This protein binds this small molecule.
Small molecule (SMILES): CC(C)Oc1cc(N2CCNCC2)ccc1-c1c(C(N)=O)[nH]c2cc(F)c(F)cc12

Sequence of chain 1.A:
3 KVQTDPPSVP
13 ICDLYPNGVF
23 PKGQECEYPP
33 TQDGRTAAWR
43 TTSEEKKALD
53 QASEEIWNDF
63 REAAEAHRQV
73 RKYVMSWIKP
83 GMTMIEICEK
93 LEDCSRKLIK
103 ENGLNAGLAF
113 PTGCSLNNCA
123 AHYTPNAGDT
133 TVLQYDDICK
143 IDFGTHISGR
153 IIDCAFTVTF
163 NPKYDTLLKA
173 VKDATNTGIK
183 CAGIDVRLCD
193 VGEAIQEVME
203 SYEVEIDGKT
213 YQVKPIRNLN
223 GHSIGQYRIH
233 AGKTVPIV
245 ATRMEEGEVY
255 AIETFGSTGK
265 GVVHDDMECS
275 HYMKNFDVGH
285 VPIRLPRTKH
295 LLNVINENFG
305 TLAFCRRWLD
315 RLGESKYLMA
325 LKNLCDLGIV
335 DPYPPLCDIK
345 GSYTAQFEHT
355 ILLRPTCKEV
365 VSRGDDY

Binding-site contacts:
Ligand atom F15 contacts residue PHE112 of chain 1.A at 3.6 Å.
Ligand atom F15 contacts residue HIS275 of chain 1.A at 3.3 Å.
Ligand atom C1 contacts residue ALA307 of chain 1.A at 3.6 Å (hydrophobic).
Ligand atom C19 contacts residue TYR337 of chain 1.A at 3.7 Å (hydrophobic).
Ligand atom F14 contacts residue ALA307 of chain 1.A at 3.4 Å.
Ligand atom C2 contacts residue ALA307 of chain 1.A at 3.5 Å (hydrophobic).
Ligand atom O12 contacts residue HIS224 of chain 1.A at 2.9 Å (h-bond).
Ligand atom F14 contacts residue TYR337 of chain 1.A at 3.2 Å.
Ligand atom C5 contacts residue HIS124 of chain 1.A at 3.6 Å.
Ligand atom F15 contacts residue PRO113 of chain 1.A at 3.3 Å.
Ligand atom C3 contacts residue HIS124 of chain 1.A at 3.8 Å.
Ligand atom N11 contacts residue HIS224 of chain 1.A at 3.5 Å (h-bond).
Ligand atom O12 contacts residue GLU257 of chain 1.A at 3.4 Å (salt-bridge).
Ligand atom C26 contacts residue HIS232 of chain 1.A at 3.6 Å.
Ligand atom C29 contacts residue LEU221 of chain 1.A at 3.8 Å (hydrophobic).
Ligand atom O12 contacts residue ASP155 of chain 1.A at 3.1 Å (salt-bridge).
Ligand atom C29 contacts residue HIS124 of chain 1.A at 3.8 Å.
Ligand atom O27 contacts residue HIS124 of chain 1.A at 3.5 Å.
Ligand atom C30 contacts residue TYR337 of chain 1.A at 3.8 Å (hydrophobic).
Ligand atom N7 contacts residue ILE231 of chain 1.A at 3.7 Å.
Ligand atom C29 contacts residue LEU340 of chain 1.A at 3.8 Å (hydrophobic).
Ligand atom C4 contacts residue TYR337 of chain 1.A at 3.6 Å (hydrophobic).
Ligand atom C10 contacts residue MN1 of chain 1.K at 3.2 Å.
Ligand atom C30 contacts residue HIS124 of chain 1.A at 3.8 Å.
Ligand atom C22 contacts residue TYR337 of chain 1.A at 3.6 Å (hydrophobic).
Ligand atom C17 contacts residue HIS232 of chain 1.A at 3.5 Å.
Ligand atom O12 contacts residue MN1 of chain 1.K at 2.1 Å.
Ligand atom C10 contacts residue HIS224 of chain 1.A at 3.4 Å.
Ligand atom F14 contacts residue TYR276 of chain 1.A at 3.8 Å.
Ligand atom C20 contacts residue TYR337 of chain 1.A at 3.8 Å (hydrophobic).
Ligand atom N7 contacts residue HIS124 of chain 1.A at 3.5 Å (h-bond).
Ligand atom C17 contacts residue TYR337 of chain 1.A at 3.5 Å (hydrophobic).
Ligand atom C6 contacts residue HIS124 of chain 1.A at 3.4 Å.
Ligand atom C18 contacts residue TYR337 of chain 1.A at 3.6 Å (hydrophobic).
Ligand atom F14 contacts residue MET277 of chain 1.A at 3.7 Å.
Ligand atom C16 contacts residue HIS232 of chain 1.A at 3.6 Å.
Ligand atom F15 contacts residue ALA307 of chain 1.A at 3.0 Å.
Ligand atom C16 contacts residue ILE231 of chain 1.A at 3.7 Å (hydrophobic).
Ligand atom N11 contacts residue MN1 of chain 1.K at 3.8 Å.
Ligand atom C9 contacts residue HIS124 of chain 1.A at 3.8 Å.